The protein below binds the small molecule below.
Small molecule (SMILES): CC(=O)N[C@@H]1[C@@H](O)[C@H](O)[C@@H](CO)O[C@H]1O

Binding-site contacts:
Ligand atom C4 contacts residue ASN118 of chain 1.B at 4.3 Å.
Ligand atom C7 contacts residue ASN118 of chain 1.B at 4.0 Å.
Ligand atom C1 contacts residue GLN168 of chain 1.B at 4.4 Å.
Ligand atom C7 contacts residue GLN168 of chain 1.B at 4.1 Å.
Ligand atom N2 contacts residue GLN168 of chain 1.B at 4.2 Å.
Ligand atom C2 contacts residue ASN118 of chain 1.B at 2.6 Å.
Ligand atom O5 contacts residue ASN118 of chain 1.B at 2.4 Å (h-bond).
Ligand atom C2 contacts residue GLN168 of chain 1.B at 3.8 Å.
Ligand atom C1 contacts residue ALA117 of chain 1.B at 4.0 Å (hydrophobic).
Ligand atom N2 contacts residue ASN118 of chain 1.B at 3.0 Å (h-bond).
Ligand atom C8 contacts residue GLN168 of chain 1.B at 3.1 Å.
Ligand atom C2 contacts residue ALA117 of chain 1.B at 4.5 Å (hydrophobic).
Ligand atom C1 contacts residue ASN118 of chain 1.B at 1.5 Å.
Ligand atom N2 contacts residue ALA117 of chain 1.B at 3.5 Å.
Ligand atom O7 contacts residue ALA117 of chain 1.B at 4.1 Å.
Ligand atom C8 contacts residue ASN118 of chain 1.B at 4.1 Å.
Ligand atom C7 contacts residue ALA117 of chain 1.B at 4.3 Å (hydrophobic).
Ligand atom C5 contacts residue ASN118 of chain 1.B at 3.6 Å.
Ligand atom C3 contacts residue ASN118 of chain 1.B at 3.9 Å.

Sequence of chain 1.B:
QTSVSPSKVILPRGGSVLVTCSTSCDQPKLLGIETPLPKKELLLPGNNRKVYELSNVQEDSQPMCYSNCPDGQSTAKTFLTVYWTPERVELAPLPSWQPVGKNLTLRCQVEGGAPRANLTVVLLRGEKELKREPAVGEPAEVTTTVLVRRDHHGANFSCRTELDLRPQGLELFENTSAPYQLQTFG